A small-molecule ligand and the protein it binds are described below.
Small molecule (SMILES): CC(=O)N[C@@H]1[C@@H](O)[C@H](O)[C@@H](CO)O[C@H]1O

Sequence of chain 2.D:
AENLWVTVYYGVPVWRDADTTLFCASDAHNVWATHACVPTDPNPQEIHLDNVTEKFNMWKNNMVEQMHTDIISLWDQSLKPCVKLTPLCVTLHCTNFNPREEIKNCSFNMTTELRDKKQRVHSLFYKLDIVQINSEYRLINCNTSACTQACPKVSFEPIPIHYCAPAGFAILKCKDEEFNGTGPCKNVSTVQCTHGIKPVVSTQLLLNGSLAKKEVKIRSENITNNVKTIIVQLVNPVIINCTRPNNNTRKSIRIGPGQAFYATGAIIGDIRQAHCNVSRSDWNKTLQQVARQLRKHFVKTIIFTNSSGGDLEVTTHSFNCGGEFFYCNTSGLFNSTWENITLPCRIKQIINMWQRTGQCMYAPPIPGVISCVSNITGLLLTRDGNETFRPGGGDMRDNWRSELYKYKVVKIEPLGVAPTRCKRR

Binding-site contacts:
Ligand atom C5 contacts residue ASN140 of chain 2.D at 3.6 Å.
Ligand atom O7 contacts residue ARG151 of chain 2.D at 4.1 Å.
Ligand atom O7 contacts residue ASN140 of chain 2.D at 3.5 Å (h-bond).
Ligand atom C3 contacts residue ASN140 of chain 2.D at 3.8 Å.
Ligand atom C8 contacts residue PHE139 of chain 2.D at 4.4 Å (hydrophobic).
Ligand atom N2 contacts residue ASN140 of chain 2.D at 2.9 Å (h-bond).
Ligand atom C8 contacts residue HIS102 of chain 2.D at 3.4 Å.
Ligand atom C4 contacts residue ASN140 of chain 2.D at 4.2 Å.
Ligand atom C7 contacts residue HIS102 of chain 2.D at 4.1 Å.
Ligand atom C8 contacts residue ASN140 of chain 2.D at 3.4 Å.
Ligand atom O7 contacts residue HIS102 of chain 2.D at 4.0 Å.
Ligand atom O7 contacts residue SER138 of chain 2.D at 4.3 Å.
Ligand atom O7 contacts residue PHE139 of chain 2.D at 3.9 Å.
Ligand atom C2 contacts residue ASN140 of chain 2.D at 2.5 Å.
Ligand atom O5 contacts residue ASN140 of chain 2.D at 2.3 Å (h-bond).
Ligand atom C7 contacts residue PHE139 of chain 2.D at 4.3 Å (hydrophobic).
Ligand atom C7 contacts residue ASN140 of chain 2.D at 3.2 Å.
Ligand atom C1 contacts residue ASN140 of chain 2.D at 1.4 Å.